Binding-site contacts:
Ligand atom O6B contacts residue LEU62 of chain 47.B at 4.0 Å.
Ligand atom O6A contacts residue LEU62 of chain 47.B at 3.4 Å.
Ligand atom OAF contacts residue ARG157 of chain 47.B at 2.8 Å (salt-bridge).
Ligand atom C3 contacts residue LYS156 of chain 47.B at 4.0 Å.
Ligand atom O6A contacts residue HIS155 of chain 47.B at 3.8 Å.
Ligand atom C5 contacts residue LEU62 of chain 47.B at 3.8 Å (hydrophobic).
Ligand atom C2 contacts residue ALA158 of chain 47.B at 3.7 Å (hydrophobic).
Ligand atom O3 contacts residue LYS156 of chain 47.B at 3.0 Å.
Ligand atom OAH contacts residue LEU2 of chain 47.B at 2.8 Å (h-bond).
Ligand atom O3 contacts residue ARG157 of chain 47.B at 3.3 Å (salt-bridge).
Ligand atom O6B contacts residue ARG157 of chain 47.B at 3.3 Å (salt-bridge).
Ligand atom C3 contacts residue ALA158 of chain 47.B at 4.0 Å (hydrophobic).
Ligand atom C3 contacts residue ARG157 of chain 47.B at 3.7 Å.
Ligand atom C6 contacts residue LEU62 of chain 47.B at 3.5 Å (hydrophobic).
Ligand atom OAH contacts residue ARG157 of chain 47.B at 3.1 Å (salt-bridge).
Ligand atom O6B contacts residue HIS155 of chain 47.B at 3.3 Å (h-bond).
Ligand atom OAH contacts residue THR4 of chain 47.B at 3.7 Å.
Ligand atom OAF contacts residue ALA158 of chain 47.B at 3.3 Å.
Ligand atom C4 contacts residue LYS156 of chain 47.B at 4.0 Å.
Ligand atom O6B contacts residue HIS94 of chain 47.B at 4.0 Å.
Ligand atom O5B contacts residue LYS156 of chain 47.B at 3.3 Å.
Ligand atom O5 contacts residue LYS156 of chain 47.B at 3.4 Å.
Ligand atom C6 contacts residue HIS94 of chain 47.B at 3.9 Å.
Ligand atom O6A contacts residue SER93 of chain 47.B at 3.2 Å.
Ligand atom SAG contacts residue THR4 of chain 47.B at 3.9 Å.
Ligand atom C6 contacts residue HIS155 of chain 47.B at 3.4 Å.
Ligand atom OBI contacts residue LYS156 of chain 47.B at 4.0 Å.
Ligand atom SAG contacts residue ARG157 of chain 47.B at 3.6 Å (salt-bridge).
Ligand atom O5 contacts residue ARG157 of chain 47.B at 3.8 Å.
Ligand atom O6B contacts residue LYS156 of chain 47.B at 3.3 Å.
Ligand atom OAF contacts residue THR4 of chain 47.B at 2.9 Å (h-bond).
Ligand atom O4 contacts residue LYS156 of chain 47.B at 3.5 Å.
Ligand atom C5 contacts residue HIS155 of chain 47.B at 4.0 Å.
Ligand atom O6A contacts residue HIS94 of chain 47.B at 3.2 Å (h-bond).
Ligand atom O5 contacts residue HIS155 of chain 47.B at 3.6 Å.
Ligand atom O3 contacts residue ALA158 of chain 47.B at 3.0 Å (h-bond).
Ligand atom O4 contacts residue SER93 of chain 47.B at 3.0 Å (h-bond).
Ligand atom OAH contacts residue ASP3 of chain 47.B at 4.0 Å.
Ligand atom C6 contacts residue SER93 of chain 47.B at 4.0 Å.
Ligand atom O4 contacts residue HIS155 of chain 47.B at 3.5 Å (h-bond).

This small molecule binds to this protein.
Small molecule (SMILES): O=C(O)[C@@H]1O[C@H](O[C@H]2[C@@H](OS(=O)(=O)O)O[C@@H](O)[C@H](NS(=O)(=O)O)[C@H]2O)[C@@H](OS(=O)(=O)O)[C@H](O)[C@@H]1O

Sequence of chain 47.B:
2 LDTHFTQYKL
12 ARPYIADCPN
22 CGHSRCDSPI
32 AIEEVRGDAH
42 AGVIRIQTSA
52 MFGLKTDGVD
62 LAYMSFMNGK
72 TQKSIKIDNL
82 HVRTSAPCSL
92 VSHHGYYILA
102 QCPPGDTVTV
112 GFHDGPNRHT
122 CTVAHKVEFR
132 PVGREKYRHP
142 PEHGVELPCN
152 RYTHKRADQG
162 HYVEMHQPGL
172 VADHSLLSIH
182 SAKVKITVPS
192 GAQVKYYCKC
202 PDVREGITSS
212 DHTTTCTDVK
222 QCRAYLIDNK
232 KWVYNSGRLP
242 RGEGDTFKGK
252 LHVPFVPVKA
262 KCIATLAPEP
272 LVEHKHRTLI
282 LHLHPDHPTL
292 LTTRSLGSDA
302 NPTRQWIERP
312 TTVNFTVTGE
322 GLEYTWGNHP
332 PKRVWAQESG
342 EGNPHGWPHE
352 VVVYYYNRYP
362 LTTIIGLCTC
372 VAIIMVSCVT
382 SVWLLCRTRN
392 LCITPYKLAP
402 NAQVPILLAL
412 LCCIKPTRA